A protein and the small-molecule ligand that binds it are described below.
Small molecule (SMILES): CC(=O)N[C@@H]1[C@@H](O)[C@H](O)[C@@H](CO)O[C@H]1O

Binding-site contacts:
Ligand atom C4 contacts residue SER109 of chain 1.B at 3.5 Å.
Ligand atom O6 contacts residue GLU110 of chain 1.B at 3.3 Å.
Ligand atom C1 contacts residue ASN114 of chain 1.B at 1.4 Å.
Ligand atom O5 contacts residue ASN114 of chain 1.B at 2.3 Å (h-bond).
Ligand atom O3 contacts residue SER109 of chain 1.B at 4.2 Å.
Ligand atom C2 contacts residue SER109 of chain 1.B at 3.4 Å.
Ligand atom C3 contacts residue ASN114 of chain 1.B at 3.8 Å.
Ligand atom C4 contacts residue ASN114 of chain 1.B at 4.2 Å.
Ligand atom O6 contacts residue ASN107 of chain 1.B at 4.5 Å.
Ligand atom C2 contacts residue ASN114 of chain 1.B at 2.5 Å.
Ligand atom C6 contacts residue GLU110 of chain 1.B at 4.1 Å.
Ligand atom N2 contacts residue SER109 of chain 1.B at 4.4 Å.
Ligand atom O6 contacts residue NAG1 of chain 1.I at 3.3 Å.
Ligand atom C5 contacts residue ASN114 of chain 1.B at 3.6 Å.
Ligand atom O3 contacts residue ASP113 of chain 1.B at 3.9 Å.
Ligand atom O7 contacts residue ASN114 of chain 1.B at 3.5 Å (h-bond).
Ligand atom C1 contacts residue SER109 of chain 1.B at 3.5 Å.
Ligand atom C3 contacts residue SER109 of chain 1.B at 4.3 Å.
Ligand atom N2 contacts residue ASN114 of chain 1.B at 3.0 Å (h-bond).
Ligand atom O5 contacts residue SER109 of chain 1.B at 3.4 Å (h-bond).
Ligand atom C1 contacts residue ASP113 of chain 1.B at 4.2 Å.
Ligand atom C3 contacts residue ASP113 of chain 1.B at 4.4 Å.
Ligand atom C6 contacts residue SER109 of chain 1.B at 3.8 Å.
Ligand atom O4 contacts residue SER109 of chain 1.B at 4.2 Å.
Ligand atom C8 contacts residue ASP113 of chain 1.B at 4.2 Å.
Ligand atom C5 contacts residue SER109 of chain 1.B at 4.1 Å.
Ligand atom C7 contacts residue ASP113 of chain 1.B at 3.8 Å.
Ligand atom O5 contacts residue GLU110 of chain 1.B at 3.9 Å.
Ligand atom C7 contacts residue ASN114 of chain 1.B at 3.7 Å.
Ligand atom C2 contacts residue ASP113 of chain 1.B at 3.6 Å.
Ligand atom C6 contacts residue NAG1 of chain 1.I at 3.5 Å.
Ligand atom C6 contacts residue ASN107 of chain 1.B at 4.3 Å.
Ligand atom N2 contacts residue ASP113 of chain 1.B at 3.0 Å (salt-bridge).

Sequence of chain 1.B:
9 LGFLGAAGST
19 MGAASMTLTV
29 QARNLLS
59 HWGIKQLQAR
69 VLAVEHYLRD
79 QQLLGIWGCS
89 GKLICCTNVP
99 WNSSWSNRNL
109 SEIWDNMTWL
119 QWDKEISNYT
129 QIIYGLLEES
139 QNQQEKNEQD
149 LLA